Binding-site contacts:
Ligand atom C2 contacts residue LYS86 of chain 2.C at 1.4 Å.
Ligand atom C5 contacts residue ASN28 of chain 2.C at 3.8 Å.
Ligand atom P contacts residue SER167 of chain 2.C at 3.8 Å.
Ligand atom C4 contacts residue ASN28 of chain 2.C at 3.8 Å.
Ligand atom O1 contacts residue SER130 of chain 2.C at 2.8 Å (h-bond).
Ligand atom O1 contacts residue LEU164 of chain 2.C at 3.8 Å.
Ligand atom O5 contacts residue ALA166 of chain 2.C at 3.5 Å.
Ligand atom C3 contacts residue ASP6 of chain 2.C at 3.4 Å.
Ligand atom O5 contacts residue SER167 of chain 2.C at 3.0 Å (h-bond).
Ligand atom C1 contacts residue LYS86 of chain 2.C at 2.4 Å.
Ligand atom O1 contacts residue ASN108 of chain 2.C at 3.8 Å.
Ligand atom O4 contacts residue ASN28 of chain 2.C at 2.8 Å (h-bond).
Ligand atom C2 contacts residue THR27 of chain 2.C at 3.9 Å.
Ligand atom P contacts residue ARG135 of chain 2.C at 3.7 Å.
Ligand atom O1 contacts residue LYS86 of chain 2.C at 3.3 Å (salt-bridge).
Ligand atom O3 contacts residue LYS86 of chain 2.C at 2.8 Å (salt-bridge).
Ligand atom C1 contacts residue SER130 of chain 2.C at 3.4 Å.
Ligand atom C6 contacts residue PHE132 of chain 2.C at 3.5 Å (hydrophobic).
Ligand atom O4 contacts residue PHE132 of chain 2.C at 3.4 Å.
Ligand atom O2P contacts residue SER167 of chain 2.C at 2.6 Å (h-bond).
Ligand atom C4 contacts residue PHE132 of chain 2.C at 3.6 Å (hydrophobic).
Ligand atom O5 contacts residue ASP6 of chain 2.C at 2.6 Å (salt-bridge).
Ligand atom C4 contacts residue LYS86 of chain 2.C at 3.6 Å.
Ligand atom O6 contacts residue SER167 of chain 2.C at 3.4 Å.
Ligand atom C6 contacts residue SER167 of chain 2.C at 3.9 Å.
Ligand atom O1 contacts residue ALA166 of chain 2.C at 3.7 Å.
Ligand atom O3 contacts residue THR26 of chain 2.C at 3.5 Å (h-bond).
Ligand atom C3 contacts residue THR26 of chain 2.C at 3.7 Å.
Ligand atom O1 contacts residue THR26 of chain 2.C at 3.8 Å.
Ligand atom O6 contacts residue ASP6 of chain 2.C at 3.8 Å.
Ligand atom C5 contacts residue ASP6 of chain 2.C at 3.2 Å.
Ligand atom O3 contacts residue ASN28 of chain 2.C at 3.5 Å (h-bond).
Ligand atom C1 contacts residue THR110 of chain 2.C at 3.4 Å.
Ligand atom O2P contacts residue ARG135 of chain 2.C at 2.8 Å (salt-bridge).
Ligand atom O1P contacts residue ARG135 of chain 2.C at 2.7 Å (salt-bridge).
Ligand atom O3 contacts residue THR27 of chain 2.C at 3.4 Å (h-bond).
Ligand atom O4 contacts residue LYS86 of chain 2.C at 3.6 Å.
Ligand atom O3 contacts residue LEU31 of chain 2.C at 3.9 Å.
Ligand atom C3 contacts residue LYS86 of chain 2.C at 2.6 Å.
Ligand atom O3 contacts residue ASP6 of chain 2.C at 2.7 Å (salt-bridge).

Sequence of chain 2.C:
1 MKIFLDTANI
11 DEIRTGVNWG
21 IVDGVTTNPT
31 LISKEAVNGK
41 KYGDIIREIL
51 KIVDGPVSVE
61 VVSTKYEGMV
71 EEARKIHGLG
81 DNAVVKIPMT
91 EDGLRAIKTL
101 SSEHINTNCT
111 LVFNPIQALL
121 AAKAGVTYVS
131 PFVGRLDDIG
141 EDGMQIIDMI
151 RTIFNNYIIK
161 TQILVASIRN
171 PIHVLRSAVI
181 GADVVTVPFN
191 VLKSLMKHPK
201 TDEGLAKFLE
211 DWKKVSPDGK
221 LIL

The protein below binds the small molecule below.
Small molecule (SMILES): O=C(CO)[C@@H](O)[C@H](O)[C@H](O)COP(=O)(O)O

Sequence of chain 2.D:
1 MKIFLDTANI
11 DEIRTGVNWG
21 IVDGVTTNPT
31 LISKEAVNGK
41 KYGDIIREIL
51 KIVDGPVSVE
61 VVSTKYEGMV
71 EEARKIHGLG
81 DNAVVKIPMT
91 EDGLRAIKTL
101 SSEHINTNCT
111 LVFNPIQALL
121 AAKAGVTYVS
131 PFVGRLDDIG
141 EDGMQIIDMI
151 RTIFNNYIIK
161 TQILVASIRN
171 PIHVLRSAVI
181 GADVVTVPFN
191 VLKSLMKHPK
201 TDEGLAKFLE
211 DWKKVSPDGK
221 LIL